Sequence of chain 1.C:
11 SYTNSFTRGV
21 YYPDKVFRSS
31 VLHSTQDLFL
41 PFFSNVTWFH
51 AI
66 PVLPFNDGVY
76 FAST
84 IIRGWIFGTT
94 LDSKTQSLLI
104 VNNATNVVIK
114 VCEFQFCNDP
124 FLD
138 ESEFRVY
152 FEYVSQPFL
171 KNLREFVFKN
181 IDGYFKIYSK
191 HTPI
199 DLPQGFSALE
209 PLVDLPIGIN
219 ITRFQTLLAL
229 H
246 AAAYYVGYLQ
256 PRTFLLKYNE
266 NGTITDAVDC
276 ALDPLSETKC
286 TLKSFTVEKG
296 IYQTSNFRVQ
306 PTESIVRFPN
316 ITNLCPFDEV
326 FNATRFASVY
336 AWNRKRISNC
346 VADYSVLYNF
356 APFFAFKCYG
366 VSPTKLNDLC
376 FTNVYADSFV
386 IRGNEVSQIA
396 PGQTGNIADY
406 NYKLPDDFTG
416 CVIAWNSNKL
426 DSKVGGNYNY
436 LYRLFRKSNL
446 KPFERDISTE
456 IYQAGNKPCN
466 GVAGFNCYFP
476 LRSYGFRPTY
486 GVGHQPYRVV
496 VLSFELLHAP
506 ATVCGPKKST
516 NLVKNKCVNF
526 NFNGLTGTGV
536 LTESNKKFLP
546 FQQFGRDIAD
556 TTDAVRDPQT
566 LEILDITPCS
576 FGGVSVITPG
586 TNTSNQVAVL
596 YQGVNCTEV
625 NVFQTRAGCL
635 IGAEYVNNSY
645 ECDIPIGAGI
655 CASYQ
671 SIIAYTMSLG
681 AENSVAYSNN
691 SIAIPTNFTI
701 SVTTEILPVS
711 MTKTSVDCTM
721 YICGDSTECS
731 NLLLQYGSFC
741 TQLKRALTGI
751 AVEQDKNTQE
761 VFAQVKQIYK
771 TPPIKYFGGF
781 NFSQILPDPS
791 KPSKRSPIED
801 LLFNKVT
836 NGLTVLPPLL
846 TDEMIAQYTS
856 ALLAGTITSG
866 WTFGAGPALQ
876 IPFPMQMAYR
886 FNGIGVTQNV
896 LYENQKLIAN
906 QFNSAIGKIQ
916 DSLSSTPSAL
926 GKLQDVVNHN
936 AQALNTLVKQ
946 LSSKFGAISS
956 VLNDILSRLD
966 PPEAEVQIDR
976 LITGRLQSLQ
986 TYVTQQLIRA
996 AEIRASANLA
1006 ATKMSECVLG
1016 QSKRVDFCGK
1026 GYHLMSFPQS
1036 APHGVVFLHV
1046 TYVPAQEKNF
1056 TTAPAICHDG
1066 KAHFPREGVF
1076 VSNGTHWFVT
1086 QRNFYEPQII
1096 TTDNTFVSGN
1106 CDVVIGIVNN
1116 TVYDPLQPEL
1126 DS

Binding-site contacts:
Ligand atom C5 contacts residue ASN641 of chain 1.C at 3.7 Å.
Ligand atom C2 contacts residue ASN641 of chain 1.C at 2.5 Å.
Ligand atom O5 contacts residue ASN641 of chain 1.C at 2.4 Å (h-bond).
Ligand atom C8 contacts residue TYR639 of chain 1.C at 3.8 Å (hydrophobic).
Ligand atom C4 contacts residue ASN641 of chain 1.C at 4.2 Å.
Ligand atom C7 contacts residue ASN641 of chain 1.C at 3.2 Å.
Ligand atom C1 contacts residue ASN641 of chain 1.C at 1.4 Å.
Ligand atom C3 contacts residue ASN641 of chain 1.C at 3.8 Å.
Ligand atom C8 contacts residue ASN641 of chain 1.C at 4.4 Å.
Ligand atom N2 contacts residue ASN641 of chain 1.C at 2.9 Å (h-bond).
Ligand atom O7 contacts residue ASN641 of chain 1.C at 3.2 Å (h-bond).

This small molecule binds to this protein.
Small molecule (SMILES): CC(=O)N[C@@H]1[C@@H](O)[C@H](O)[C@@H](CO)O[C@H]1O